Sequence of chain 2.D:
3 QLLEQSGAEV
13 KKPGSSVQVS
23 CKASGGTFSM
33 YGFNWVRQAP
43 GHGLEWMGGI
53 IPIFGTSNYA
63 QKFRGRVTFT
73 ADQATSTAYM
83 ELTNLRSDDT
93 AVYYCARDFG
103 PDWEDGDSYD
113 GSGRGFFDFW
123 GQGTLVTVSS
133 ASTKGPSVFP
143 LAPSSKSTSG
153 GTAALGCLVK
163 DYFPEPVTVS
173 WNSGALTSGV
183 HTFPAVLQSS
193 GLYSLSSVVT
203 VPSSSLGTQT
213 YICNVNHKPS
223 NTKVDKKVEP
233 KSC

Sequence of chain 4.D:
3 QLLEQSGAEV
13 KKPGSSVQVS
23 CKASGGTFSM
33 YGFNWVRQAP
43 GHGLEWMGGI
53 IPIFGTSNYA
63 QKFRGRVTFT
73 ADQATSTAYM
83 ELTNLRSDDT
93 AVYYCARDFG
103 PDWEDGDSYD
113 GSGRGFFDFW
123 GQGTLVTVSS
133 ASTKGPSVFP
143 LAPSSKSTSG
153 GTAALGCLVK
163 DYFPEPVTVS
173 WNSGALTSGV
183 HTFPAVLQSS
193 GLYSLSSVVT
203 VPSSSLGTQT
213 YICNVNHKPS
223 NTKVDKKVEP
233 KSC

A protein and the small-molecule ligand that binds it are described below.
Small molecule (SMILES): OC[C@@H](O)C(O)[C@@H](O)CO

Binding-site contacts:
Ligand atom C2 contacts residue XYL1 of chain 4.L at 4.3 Å.
Ligand atom C3 contacts residue XYL1 of chain 4.L at 3.3 Å.
Ligand atom O2 contacts residue ALA76 of chain 4.D at 4.3 Å.
Ligand atom C1 contacts residue LYS24 of chain 4.D at 3.2 Å.
Ligand atom C5 contacts residue SER78 of chain 2.D at 3.9 Å.
Ligand atom O2 contacts residue GLY28 of chain 2.D at 3.6 Å.
Ligand atom C5 contacts residue LYS24 of chain 2.D at 4.2 Å.
Ligand atom C5 contacts residue ALA25 of chain 2.D at 3.9 Å (hydrophobic).
Ligand atom O1 contacts residue LYS24 of chain 4.D at 3.9 Å.
Ligand atom C1 contacts residue XYL1 of chain 4.L at 4.1 Å.
Ligand atom O3 contacts residue ALA76 of chain 4.D at 3.6 Å (h-bond).
Ligand atom C5 contacts residue XYL1 of chain 4.L at 4.1 Å.
Ligand atom C4 contacts residue SER26 of chain 2.D at 4.2 Å.
Ligand atom O4 contacts residue GLY28 of chain 2.D at 3.5 Å (h-bond).
Ligand atom O4 contacts residue ALA25 of chain 2.D at 3.9 Å.
Ligand atom O2 contacts residue GLY27 of chain 2.D at 4.2 Å.
Ligand atom O4 contacts residue GLY27 of chain 2.D at 3.9 Å.
Ligand atom C4 contacts residue XYL1 of chain 4.L at 4.4 Å.
Ligand atom O5 contacts residue XYL1 of chain 4.L at 3.3 Å.
Ligand atom O4 contacts residue SER26 of chain 2.D at 4.1 Å.
Ligand atom O5 contacts residue LYS24 of chain 2.D at 3.5 Å (salt-bridge).
Ligand atom C4 contacts residue ALA25 of chain 2.D at 4.4 Å (hydrophobic).
Ligand atom O3 contacts residue XYL1 of chain 4.L at 3.3 Å (h-bond).
Ligand atom C5 contacts residue SER26 of chain 2.D at 4.3 Å.